Binding-site contacts:
Ligand atom C4 contacts residue ASN616 of chain 1.A at 4.1 Å.
Ligand atom C1 contacts residue ASN616 of chain 1.A at 1.5 Å.
Ligand atom C7 contacts residue ASN616 of chain 1.A at 4.0 Å.
Ligand atom C6 contacts residue THR618 of chain 1.A at 4.5 Å.
Ligand atom O6 contacts residue ASN616 of chain 1.A at 4.5 Å.
Ligand atom C5 contacts residue ASN616 of chain 1.A at 3.6 Å.
Ligand atom O5 contacts residue THR618 of chain 1.A at 3.7 Å.
Ligand atom O5 contacts residue ASN616 of chain 1.A at 2.2 Å (h-bond).
Ligand atom C2 contacts residue ASN616 of chain 1.A at 2.4 Å.
Ligand atom C3 contacts residue ASN616 of chain 1.A at 3.8 Å.
Ligand atom C8 contacts residue ASN616 of chain 1.A at 4.3 Å.
Ligand atom O6 contacts residue THR618 of chain 1.A at 4.4 Å.
Ligand atom C1 contacts residue THR618 of chain 1.A at 4.4 Å.
Ligand atom N2 contacts residue ASN616 of chain 1.A at 2.9 Å (h-bond).

Sequence of chain 1.A:
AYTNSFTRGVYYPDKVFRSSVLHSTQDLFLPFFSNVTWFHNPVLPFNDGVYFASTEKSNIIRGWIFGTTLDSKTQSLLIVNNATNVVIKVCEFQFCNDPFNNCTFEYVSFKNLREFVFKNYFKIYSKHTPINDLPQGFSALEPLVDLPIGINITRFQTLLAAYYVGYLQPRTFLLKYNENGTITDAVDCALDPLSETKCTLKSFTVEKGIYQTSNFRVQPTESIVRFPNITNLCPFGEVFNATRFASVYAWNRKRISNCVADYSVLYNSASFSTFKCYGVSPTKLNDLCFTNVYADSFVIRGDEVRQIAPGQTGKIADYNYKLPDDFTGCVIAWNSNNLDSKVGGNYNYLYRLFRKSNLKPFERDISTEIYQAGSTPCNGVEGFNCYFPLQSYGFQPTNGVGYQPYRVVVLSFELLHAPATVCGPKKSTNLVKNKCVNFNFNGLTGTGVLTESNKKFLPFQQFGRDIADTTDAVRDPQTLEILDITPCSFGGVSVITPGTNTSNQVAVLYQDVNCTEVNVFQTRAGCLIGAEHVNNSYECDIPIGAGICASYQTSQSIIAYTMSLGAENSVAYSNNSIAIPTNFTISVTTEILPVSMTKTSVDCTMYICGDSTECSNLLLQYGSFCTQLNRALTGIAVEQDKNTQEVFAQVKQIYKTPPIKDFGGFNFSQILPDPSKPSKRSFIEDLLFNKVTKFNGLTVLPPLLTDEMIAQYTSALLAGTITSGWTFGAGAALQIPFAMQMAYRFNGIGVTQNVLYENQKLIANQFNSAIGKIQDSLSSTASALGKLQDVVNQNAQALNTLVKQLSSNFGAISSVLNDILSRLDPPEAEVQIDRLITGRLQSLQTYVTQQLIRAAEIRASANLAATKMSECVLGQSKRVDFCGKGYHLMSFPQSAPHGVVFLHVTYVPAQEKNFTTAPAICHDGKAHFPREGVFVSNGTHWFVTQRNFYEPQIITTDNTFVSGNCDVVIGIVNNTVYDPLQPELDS

The small molecule below binds the protein below.
Small molecule (SMILES): CC(=O)N[C@@H]1[C@@H](O)[C@H](O)[C@@H](CO)O[C@H]1O